Sequence of chain 4.D:
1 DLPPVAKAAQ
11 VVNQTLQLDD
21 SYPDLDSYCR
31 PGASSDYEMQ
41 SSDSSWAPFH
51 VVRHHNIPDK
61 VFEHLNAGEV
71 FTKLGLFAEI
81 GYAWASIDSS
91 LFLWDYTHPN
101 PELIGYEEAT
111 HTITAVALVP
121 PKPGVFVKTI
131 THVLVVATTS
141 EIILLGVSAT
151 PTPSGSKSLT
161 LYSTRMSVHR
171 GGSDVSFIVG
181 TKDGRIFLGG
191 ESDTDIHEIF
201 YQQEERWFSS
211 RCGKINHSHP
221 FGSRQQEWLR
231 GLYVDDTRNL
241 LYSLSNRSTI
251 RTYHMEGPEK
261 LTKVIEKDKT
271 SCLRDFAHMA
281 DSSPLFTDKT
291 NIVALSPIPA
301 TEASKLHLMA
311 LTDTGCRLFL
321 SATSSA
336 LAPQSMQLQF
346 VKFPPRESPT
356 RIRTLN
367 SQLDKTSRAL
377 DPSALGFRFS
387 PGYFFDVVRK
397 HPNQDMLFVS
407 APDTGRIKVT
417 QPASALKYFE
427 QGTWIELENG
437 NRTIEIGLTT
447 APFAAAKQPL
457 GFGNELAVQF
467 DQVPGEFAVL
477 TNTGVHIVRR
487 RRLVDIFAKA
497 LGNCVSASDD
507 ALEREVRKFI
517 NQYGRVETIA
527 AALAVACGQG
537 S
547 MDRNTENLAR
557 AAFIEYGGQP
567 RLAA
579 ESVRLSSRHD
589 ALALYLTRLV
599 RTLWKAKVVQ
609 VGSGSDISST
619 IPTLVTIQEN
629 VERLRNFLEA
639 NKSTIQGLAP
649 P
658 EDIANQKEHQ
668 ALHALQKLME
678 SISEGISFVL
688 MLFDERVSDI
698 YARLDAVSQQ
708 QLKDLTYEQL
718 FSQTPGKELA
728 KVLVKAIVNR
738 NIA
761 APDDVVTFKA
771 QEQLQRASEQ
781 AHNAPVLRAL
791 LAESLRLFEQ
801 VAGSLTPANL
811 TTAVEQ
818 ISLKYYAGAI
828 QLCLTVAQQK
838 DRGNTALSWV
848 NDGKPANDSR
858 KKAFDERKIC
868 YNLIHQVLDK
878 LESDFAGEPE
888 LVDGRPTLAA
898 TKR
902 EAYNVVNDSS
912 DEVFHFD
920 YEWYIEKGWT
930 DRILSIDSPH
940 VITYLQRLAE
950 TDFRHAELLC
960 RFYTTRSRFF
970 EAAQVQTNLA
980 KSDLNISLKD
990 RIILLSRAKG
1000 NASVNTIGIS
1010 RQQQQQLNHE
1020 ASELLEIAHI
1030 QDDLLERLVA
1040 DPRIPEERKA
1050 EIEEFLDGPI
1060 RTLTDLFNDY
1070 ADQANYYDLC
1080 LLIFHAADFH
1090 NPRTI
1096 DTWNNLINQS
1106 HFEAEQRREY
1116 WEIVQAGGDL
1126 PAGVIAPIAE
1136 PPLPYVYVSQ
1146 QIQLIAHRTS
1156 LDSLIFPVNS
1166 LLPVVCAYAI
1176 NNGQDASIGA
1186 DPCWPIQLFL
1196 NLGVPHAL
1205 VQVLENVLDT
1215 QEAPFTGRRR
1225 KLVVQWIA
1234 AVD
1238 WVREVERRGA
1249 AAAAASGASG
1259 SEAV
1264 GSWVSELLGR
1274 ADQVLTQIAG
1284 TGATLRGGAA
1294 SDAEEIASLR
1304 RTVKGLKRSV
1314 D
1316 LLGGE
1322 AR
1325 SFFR

Binding-site contacts:
Ligand atom CD contacts residue GLN203 of chain 4.D at 2.8 Å.
Ligand atom O contacts residue ILE130 of chain 4.D at 3.5 Å.
Ligand atom CB contacts residue VAL125 of chain 4.D at 2.6 Å (hydrophobic).
Ligand atom O contacts residue TYR162 of chain 4.D at 3.4 Å.
Ligand atom N contacts residue LEU161 of chain 4.D at 3.3 Å (h-bond).
Ligand atom CE contacts residue ARG165 of chain 4.D at 2.8 Å.
Ligand atom C contacts residue GLN203 of chain 4.D at 2.3 Å.
Ligand atom O contacts residue SER163 of chain 4.D at 3.6 Å (h-bond).
Ligand atom CA contacts residue LEU161 of chain 4.D at 3.2 Å (hydrophobic).
Ligand atom O contacts residue VAL127 of chain 4.D at 2.2 Å.
Ligand atom N contacts residue GLY105 of chain 4.D at 3.1 Å (h-bond).
Ligand atom N contacts residue GLN203 of chain 4.D at 2.9 Å (h-bond).
Ligand atom N contacts residue VAL125 of chain 4.D at 3.5 Å (h-bond).
Ligand atom CA contacts residue GLN203 of chain 4.D at 3.5 Å.
Ligand atom O contacts residue VAL127 of chain 4.D at 1.8 Å (h-bond).
Ligand atom CD2 contacts residue LEU161 of chain 4.D at 3.4 Å (hydrophobic).
Ligand atom CG contacts residue TYR162 of chain 4.D at 3.1 Å (hydrophobic).
Ligand atom CA contacts residue ILE130 of chain 4.D at 3.2 Å (hydrophobic).
Ligand atom O contacts residue PHE126 of chain 4.D at 2.8 Å.
Ligand atom O contacts residue GLN203 of chain 4.D at 1.3 Å (h-bond).
Ligand atom CB contacts residue ILE104 of chain 4.D at 3.5 Å (hydrophobic).
Ligand atom CB contacts residue ILE130 of chain 4.D at 3.4 Å (hydrophobic).
Ligand atom CB contacts residue TYR162 of chain 4.D at 2.6 Å (hydrophobic).
Ligand atom O contacts residue LEU161 of chain 4.D at 3.3 Å (h-bond).
Ligand atom O contacts residue LEU103 of chain 4.D at 3.6 Å.
Ligand atom N contacts residue GLN203 of chain 4.D at 3.7 Å.
Ligand atom C contacts residue TYR162 of chain 4.D at 3.5 Å (hydrophobic).
Ligand atom CG contacts residue PHE126 of chain 4.D at 3.7 Å (hydrophobic).
Ligand atom CD1 contacts residue GLN203 of chain 4.D at 3.4 Å.
Ligand atom CA contacts residue VAL127 of chain 4.D at 3.6 Å (hydrophobic).
Ligand atom C contacts residue ILE130 of chain 4.D at 3.7 Å (hydrophobic).
Ligand atom C contacts residue VAL127 of chain 4.D at 3.5 Å (hydrophobic).
Ligand atom CA contacts residue PHE126 of chain 4.D at 3.2 Å (hydrophobic).
Ligand atom CA contacts residue TYR162 of chain 4.D at 3.5 Å (hydrophobic).
Ligand atom CD1 contacts residue TYR162 of chain 4.D at 2.8 Å (hydrophobic).
Ligand atom C contacts residue VAL127 of chain 4.D at 3.0 Å (hydrophobic).
Ligand atom CA contacts residue VAL125 of chain 4.D at 3.1 Å (hydrophobic).
Ligand atom SD contacts residue ARG165 of chain 4.D at 2.3 Å (salt-bridge).
Ligand atom CB contacts residue GLY105 of chain 4.D at 3.2 Å.
Ligand atom CD2 contacts residue PHE126 of chain 4.D at 3.3 Å (hydrophobic).

A protein and the small-molecule ligand that binds it are described below.
Small molecule (SMILES): CSCC[C@H](NC(=O)[C@@H]1CCCN1C(=O)[C@H](CC(C)C)NC(=O)[C@H](CC(C)C)NC(=O)[C@H](CCCCN)NC(=O)[C@H](C)NC(=O)[C@H](CCCCN)NC(=O)[C@@H](N)CCCN=C(N)N)C(=O)N[C@@H](CCC(=O)O)C(=O)N[C@@H](CCC(=O)O)C(=O)N[C@@H](C)C(=O)N[C@@H](CC(C)C)C(=O)N[C@@H](CC(C)C)C(=O)N1CCC[C@H]1C=O